Binding-site contacts:
Ligand atom O7 contacts residue ASN280 of chain 1.F at 4.3 Å.
Ligand atom C7 contacts residue ASN280 of chain 1.F at 3.4 Å.
Ligand atom O5 contacts residue ASN280 of chain 1.F at 2.4 Å (h-bond).
Ligand atom C1 contacts residue ASN280 of chain 1.F at 1.4 Å.
Ligand atom C8 contacts residue ASN280 of chain 1.F at 3.5 Å.
Ligand atom N2 contacts residue ASN280 of chain 1.F at 2.9 Å (h-bond).
Ligand atom C4 contacts residue ASN280 of chain 1.F at 4.2 Å.
Ligand atom C8 contacts residue ASN278 of chain 1.F at 3.7 Å.
Ligand atom C2 contacts residue ASN280 of chain 1.F at 2.4 Å.
Ligand atom C3 contacts residue ASN280 of chain 1.F at 3.8 Å.
Ligand atom C5 contacts residue ASN280 of chain 1.F at 3.7 Å.

Sequence of chain 1.F:
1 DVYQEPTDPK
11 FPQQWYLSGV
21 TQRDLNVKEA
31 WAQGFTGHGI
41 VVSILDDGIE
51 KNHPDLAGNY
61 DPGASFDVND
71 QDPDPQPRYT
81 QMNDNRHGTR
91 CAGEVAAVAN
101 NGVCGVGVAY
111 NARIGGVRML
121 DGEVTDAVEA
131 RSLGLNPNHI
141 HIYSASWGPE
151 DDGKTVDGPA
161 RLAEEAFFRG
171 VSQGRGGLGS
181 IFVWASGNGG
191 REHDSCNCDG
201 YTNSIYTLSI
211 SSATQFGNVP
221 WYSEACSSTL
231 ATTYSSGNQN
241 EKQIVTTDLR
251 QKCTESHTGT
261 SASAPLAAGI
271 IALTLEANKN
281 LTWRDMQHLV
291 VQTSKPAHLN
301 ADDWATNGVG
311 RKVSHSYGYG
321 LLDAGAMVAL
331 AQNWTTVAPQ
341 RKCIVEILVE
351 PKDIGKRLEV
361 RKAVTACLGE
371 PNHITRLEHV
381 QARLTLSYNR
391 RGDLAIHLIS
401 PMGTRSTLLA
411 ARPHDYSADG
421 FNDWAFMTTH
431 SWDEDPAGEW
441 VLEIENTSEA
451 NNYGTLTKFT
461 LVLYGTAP

A small-molecule ligand and the protein it binds are described below.
Small molecule (SMILES): CC(=O)N[C@@H]1[C@@H](O)[C@H](O)[C@@H](CO)O[C@H]1O